The protein below binds the small molecule below.
Small molecule (SMILES): O[C@@H]1CCCC[C@H]1CNc1c(Br)ccc2[nH]ncc12

Binding-site contacts:
Ligand atom C03 contacts residue ALA253 of chain 1.A at 3.7 Å (hydrophobic).
Ligand atom C09 contacts residue GLY251 of chain 1.A at 3.7 Å.
Ligand atom N08 contacts residue ALA253 of chain 1.A at 3.9 Å.
Ligand atom C04 contacts residue PHE152 of chain 1.A at 3.7 Å (hydrophobic).
Ligand atom C01 contacts residue PHE152 of chain 1.A at 3.5 Å (hydrophobic).
Ligand atom BR7 contacts residue GLY251 of chain 1.A at 3.7 Å.
Ligand atom N18 contacts residue HEM1 of chain 1.C at 2.0 Å.
Ligand atom N18 contacts residue HIS335 of chain 1.A at 3.8 Å.
Ligand atom C13 contacts residue ARG220 of chain 1.A at 3.7 Å.
Ligand atom C02 contacts residue PHE152 of chain 1.A at 3.5 Å (hydrophobic).
Ligand atom N18 contacts residue ALA253 of chain 1.A at 3.5 Å.
Ligand atom C13 contacts residue ILE343 of chain 1.A at 3.7 Å (hydrophobic).
Ligand atom N19 contacts residue SER156 of chain 1.A at 3.8 Å.
Ligand atom C06 contacts residue PHE152 of chain 1.A at 3.5 Å (hydrophobic).
Ligand atom C14 contacts residue PHE215 of chain 1.A at 3.4 Å (hydrophobic).
Ligand atom BR7 contacts residue CYS118 of chain 1.A at 3.7 Å.
Ligand atom O16 contacts residue HEM1 of chain 1.C at 2.8 Å (h-bond).
Ligand atom C02 contacts residue ALA253 of chain 1.A at 3.6 Å (hydrophobic).
Ligand atom C11 contacts residue HEM1 of chain 1.C at 3.5 Å.
Ligand atom C06 contacts residue VAL119 of chain 1.A at 3.9 Å (hydrophobic).
Ligand atom C17 contacts residue HEM1 of chain 1.C at 2.8 Å.
Ligand atom N08 contacts residue SER252 of chain 1.A at 3.3 Å.
Ligand atom C04 contacts residue SER252 of chain 1.A at 3.9 Å.
Ligand atom C09 contacts residue HEM1 of chain 1.C at 3.3 Å.
Ligand atom C09 contacts residue SER252 of chain 1.A at 3.8 Å.
Ligand atom C01 contacts residue SER156 of chain 1.A at 3.6 Å.
Ligand atom C14 contacts residue ARG220 of chain 1.A at 4.0 Å.
Ligand atom C10 contacts residue GLY251 of chain 1.A at 3.8 Å.
Ligand atom C03 contacts residue PHE152 of chain 1.A at 3.6 Å (hydrophobic).
Ligand atom N08 contacts residue GLY251 of chain 1.A at 3.2 Å (h-bond).
Ligand atom C06 contacts residue TYR115 of chain 1.A at 3.9 Å (hydrophobic).
Ligand atom C05 contacts residue PHE152 of chain 1.A at 3.7 Å (hydrophobic).
Ligand atom C15 contacts residue PHE215 of chain 1.A at 3.8 Å (hydrophobic).
Ligand atom C01 contacts residue TYR115 of chain 1.A at 3.9 Å (hydrophobic).
Ligand atom BR7 contacts residue SER252 of chain 1.A at 4.0 Å.
Ligand atom C13 contacts residue PHE215 of chain 1.A at 3.8 Å (hydrophobic).
Ligand atom C04 contacts residue ALA253 of chain 1.A at 3.8 Å (hydrophobic).
Ligand atom N19 contacts residue HEM1 of chain 1.C at 2.8 Å (h-bond).
Ligand atom N19 contacts residue ALA253 of chain 1.A at 3.5 Å.
Ligand atom C17 contacts residue ALA253 of chain 1.A at 3.6 Å (hydrophobic).

Sequence of chain 1.A:
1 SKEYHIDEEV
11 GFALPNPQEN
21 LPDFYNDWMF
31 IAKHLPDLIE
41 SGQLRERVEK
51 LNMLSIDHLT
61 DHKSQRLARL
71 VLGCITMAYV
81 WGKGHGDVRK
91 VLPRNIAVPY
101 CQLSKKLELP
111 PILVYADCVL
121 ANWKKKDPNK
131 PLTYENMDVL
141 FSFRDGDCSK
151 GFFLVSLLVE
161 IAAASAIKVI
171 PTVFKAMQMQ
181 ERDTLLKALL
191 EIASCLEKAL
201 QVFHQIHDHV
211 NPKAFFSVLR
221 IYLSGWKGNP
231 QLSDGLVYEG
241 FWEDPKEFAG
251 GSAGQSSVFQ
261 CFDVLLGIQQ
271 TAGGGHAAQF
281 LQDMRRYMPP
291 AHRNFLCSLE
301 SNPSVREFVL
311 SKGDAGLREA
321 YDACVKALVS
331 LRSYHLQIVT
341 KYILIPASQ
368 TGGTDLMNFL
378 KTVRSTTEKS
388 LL